The protein below binds the small molecule below.
Small molecule (SMILES): N#C[Fe](=C=O)C#N

Binding-site contacts:
Ligand atom FE contacts residue ARG490 of chain 1.D at 4.1 Å.
Ligand atom N1 contacts residue ARG490 of chain 1.D at 3.7 Å.
Ligand atom C3 contacts residue HIS93 of chain 1.D at 3.5 Å.
Ligand atom O3 contacts residue CSX89 of chain 1.D at 3.9 Å.
Ligand atom C1 contacts residue CYS557 of chain 1.D at 4.0 Å (hydrophobic).
Ligand atom C1 contacts residue VAL511 of chain 1.D at 3.8 Å (hydrophobic).
Ligand atom O3 contacts residue ALA488 of chain 1.D at 3.8 Å.
Ligand atom C2 contacts residue CSX89 of chain 1.D at 3.1 Å.
Ligand atom FE contacts residue NI1 of chain 1.T at 3.0 Å.
Ligand atom O3 contacts residue LEU493 of chain 1.D at 3.5 Å.
Ligand atom C3 contacts residue VAL511 of chain 1.D at 3.6 Å (hydrophobic).
Ligand atom C3 contacts residue ALA488 of chain 1.D at 4.1 Å (hydrophobic).
Ligand atom C3 contacts residue PRO512 of chain 1.D at 3.7 Å (hydrophobic).
Ligand atom N1 contacts residue VAL511 of chain 1.D at 3.8 Å.
Ligand atom O3 contacts residue HIS93 of chain 1.D at 3.4 Å (h-bond).
Ligand atom C3 contacts residue CYS560 of chain 1.D at 3.0 Å (hydrophobic).
Ligand atom O3 contacts residue VAL511 of chain 1.D at 3.5 Å.
Ligand atom C1 contacts residue ARG490 of chain 1.D at 3.5 Å.
Ligand atom FE contacts residue CSX89 of chain 1.D at 2.2 Å.
Ligand atom FE contacts residue CYS560 of chain 1.D at 2.3 Å.
Ligand atom N1 contacts residue CYS557 of chain 1.D at 4.0 Å.
Ligand atom C1 contacts residue CSX89 of chain 1.D at 4.1 Å.
Ligand atom N2 contacts residue PRO489 of chain 1.D at 3.4 Å (h-bond).
Ligand atom N1 contacts residue CYS560 of chain 1.D at 3.5 Å.
Ligand atom N1 contacts residue PRO512 of chain 1.D at 3.6 Å.
Ligand atom C2 contacts residue ARG490 of chain 1.D at 3.5 Å.
Ligand atom C1 contacts residue NI1 of chain 1.T at 4.0 Å.
Ligand atom C2 contacts residue ALA488 of chain 1.D at 3.9 Å (hydrophobic).
Ligand atom N2 contacts residue ALA488 of chain 1.D at 3.4 Å.
Ligand atom N2 contacts residue ARG490 of chain 1.D at 2.8 Å (salt-bridge).
Ligand atom O3 contacts residue CYS560 of chain 1.D at 3.8 Å.
Ligand atom C1 contacts residue CYS560 of chain 1.D at 3.0 Å (hydrophobic).
Ligand atom C1 contacts residue PRO512 of chain 1.D at 3.7 Å (hydrophobic).
Ligand atom C3 contacts residue CSX89 of chain 1.D at 3.1 Å.
Ligand atom C1 contacts residue SER513 of chain 1.D at 3.6 Å.
Ligand atom C3 contacts residue VAL92 of chain 1.D at 3.7 Å (hydrophobic).
Ligand atom N1 contacts residue SER513 of chain 1.D at 2.6 Å (h-bond).
Ligand atom O3 contacts residue VAL92 of chain 1.D at 3.5 Å.
Ligand atom O3 contacts residue PRO512 of chain 1.D at 3.4 Å.
Ligand atom N2 contacts residue CSX89 of chain 1.D at 3.5 Å.

Sequence of chain 1.D:
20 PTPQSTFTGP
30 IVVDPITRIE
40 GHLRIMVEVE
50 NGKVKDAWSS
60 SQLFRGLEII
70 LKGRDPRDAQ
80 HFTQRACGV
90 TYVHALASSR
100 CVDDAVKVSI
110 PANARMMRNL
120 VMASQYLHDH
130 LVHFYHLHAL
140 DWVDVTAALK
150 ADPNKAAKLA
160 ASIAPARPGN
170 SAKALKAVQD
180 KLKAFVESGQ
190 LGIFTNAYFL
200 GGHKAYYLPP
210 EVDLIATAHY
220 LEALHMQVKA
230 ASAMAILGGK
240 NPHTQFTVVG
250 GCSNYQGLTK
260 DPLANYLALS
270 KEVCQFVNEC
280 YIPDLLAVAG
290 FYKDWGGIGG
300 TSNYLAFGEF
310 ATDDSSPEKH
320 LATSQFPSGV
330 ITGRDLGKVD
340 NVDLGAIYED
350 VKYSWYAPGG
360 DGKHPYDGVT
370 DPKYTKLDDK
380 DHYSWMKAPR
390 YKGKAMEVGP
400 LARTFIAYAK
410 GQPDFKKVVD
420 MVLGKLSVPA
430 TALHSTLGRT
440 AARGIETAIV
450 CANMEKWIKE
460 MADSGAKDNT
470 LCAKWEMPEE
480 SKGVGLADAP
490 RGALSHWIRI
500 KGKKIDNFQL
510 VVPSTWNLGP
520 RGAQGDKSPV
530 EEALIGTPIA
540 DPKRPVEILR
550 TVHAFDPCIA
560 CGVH